Sequence of chain 1.B:
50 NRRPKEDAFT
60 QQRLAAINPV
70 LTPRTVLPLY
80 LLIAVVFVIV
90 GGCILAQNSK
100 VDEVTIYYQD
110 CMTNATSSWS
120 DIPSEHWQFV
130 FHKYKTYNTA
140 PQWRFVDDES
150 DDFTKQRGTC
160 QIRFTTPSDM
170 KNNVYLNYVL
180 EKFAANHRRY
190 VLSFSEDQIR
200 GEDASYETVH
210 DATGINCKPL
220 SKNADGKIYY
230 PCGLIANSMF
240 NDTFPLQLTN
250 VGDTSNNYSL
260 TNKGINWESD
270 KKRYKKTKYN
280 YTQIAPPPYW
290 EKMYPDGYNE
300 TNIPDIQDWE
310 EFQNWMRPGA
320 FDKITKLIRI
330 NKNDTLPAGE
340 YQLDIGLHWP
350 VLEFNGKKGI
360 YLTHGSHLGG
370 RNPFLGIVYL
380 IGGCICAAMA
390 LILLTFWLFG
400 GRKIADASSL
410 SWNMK

This small molecule binds to this protein.
Small molecule (SMILES): CC(=O)N[C@@H]1[C@@H](O)[C@H](O)[C@@H](CO)O[C@H]1O

Binding-site contacts:
Ligand atom C1 contacts residue ASN113 of chain 1.B at 1.4 Å.
Ligand atom C6 contacts residue PRO122 of chain 1.B at 4.4 Å (hydrophobic).
Ligand atom C7 contacts residue THR112 of chain 1.B at 4.5 Å.
Ligand atom C5 contacts residue ASN113 of chain 1.B at 3.6 Å.
Ligand atom C4 contacts residue ASN113 of chain 1.B at 4.2 Å.
Ligand atom C7 contacts residue ASN113 of chain 1.B at 3.8 Å.
Ligand atom N2 contacts residue ASN113 of chain 1.B at 2.9 Å (h-bond).
Ligand atom C2 contacts residue ASN113 of chain 1.B at 2.5 Å.
Ligand atom C8 contacts residue THR112 of chain 1.B at 4.1 Å.
Ligand atom N2 contacts residue THR112 of chain 1.B at 4.4 Å.
Ligand atom O6 contacts residue PRO122 of chain 1.B at 4.2 Å.
Ligand atom C3 contacts residue ASN113 of chain 1.B at 3.8 Å.
Ligand atom O5 contacts residue ASN113 of chain 1.B at 2.4 Å (h-bond).
Ligand atom O7 contacts residue ASN113 of chain 1.B at 4.2 Å.